Sequence of chain 1.A:
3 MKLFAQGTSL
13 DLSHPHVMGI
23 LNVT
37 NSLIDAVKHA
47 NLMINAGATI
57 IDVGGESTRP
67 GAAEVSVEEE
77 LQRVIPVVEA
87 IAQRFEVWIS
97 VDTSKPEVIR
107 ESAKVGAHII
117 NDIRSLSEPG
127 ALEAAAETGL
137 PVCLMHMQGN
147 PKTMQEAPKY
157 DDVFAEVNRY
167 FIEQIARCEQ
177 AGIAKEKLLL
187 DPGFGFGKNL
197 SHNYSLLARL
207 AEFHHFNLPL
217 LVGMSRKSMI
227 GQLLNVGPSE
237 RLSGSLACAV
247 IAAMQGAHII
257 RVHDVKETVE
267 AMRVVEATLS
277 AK

Sequence of chain 2.B:
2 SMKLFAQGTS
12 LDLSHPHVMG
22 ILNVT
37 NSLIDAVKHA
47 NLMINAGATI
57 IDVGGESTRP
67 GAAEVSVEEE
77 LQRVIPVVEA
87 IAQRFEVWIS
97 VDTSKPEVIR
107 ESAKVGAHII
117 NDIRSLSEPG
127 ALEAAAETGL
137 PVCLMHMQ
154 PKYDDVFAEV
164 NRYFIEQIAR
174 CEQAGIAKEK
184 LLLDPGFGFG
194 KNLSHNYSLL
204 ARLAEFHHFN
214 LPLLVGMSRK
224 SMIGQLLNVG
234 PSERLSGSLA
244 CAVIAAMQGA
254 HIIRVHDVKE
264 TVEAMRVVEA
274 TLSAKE

A protein and the small-molecule ligand that binds it are described below.
Small molecule (SMILES): Cn1c(SCC(=O)Nc2ccccc2)nc2c(=O)[nH]c(N)nc21

Binding-site contacts:
Ligand atom C8 contacts residue ARG257 of chain 1.A at 3.6 Å.
Ligand atom N20 contacts residue LYS223 of chain 1.A at 3.9 Å.
Ligand atom C7 contacts residue PHE192 of chain 1.A at 3.7 Å (hydrophobic).
Ligand atom C11 contacts residue ASP187 of chain 1.A at 3.3 Å.
Ligand atom N17 contacts residue ARG257 of chain 1.A at 3.2 Å.
Ligand atom C14 contacts residue THR64 of chain 1.A at 3.2 Å.
Ligand atom C9 contacts residue ARG257 of chain 1.A at 3.2 Å.
Ligand atom N15 contacts residue LYS223 of chain 1.A at 3.2 Å (salt-bridge).
Ligand atom C10 contacts residue LYS223 of chain 1.A at 3.7 Å.
Ligand atom C11 contacts residue ASN117 of chain 1.A at 3.6 Å.
Ligand atom N18 contacts residue ASP187 of chain 1.A at 2.8 Å (salt-bridge).
Ligand atom C4 contacts residue HIS259 of chain 1.A at 3.8 Å.
Ligand atom N16 contacts residue ASN117 of chain 1.A at 3.2 Å (h-bond).
Ligand atom O21 contacts residue LYS223 of chain 1.A at 2.9 Å (salt-bridge).
Ligand atom N15 contacts residue PHE192 of chain 1.A at 3.4 Å.
Ligand atom N18 contacts residue MET141 of chain 1.A at 3.5 Å (h-bond).
Ligand atom N19 contacts residue LEU217 of chain 1.A at 3.7 Å.
Ligand atom N19 contacts residue ASN117 of chain 1.A at 2.8 Å (h-bond).
Ligand atom S23 contacts residue ARG257 of chain 1.A at 3.5 Å (salt-bridge).
Ligand atom C10 contacts residue ASP187 of chain 1.A at 3.9 Å.
Ligand atom C13 contacts residue ARG257 of chain 1.A at 3.2 Å.
Ligand atom C9 contacts residue PHE192 of chain 1.A at 3.7 Å (hydrophobic).
Ligand atom N15 contacts residue ARG257 of chain 1.A at 3.4 Å (salt-bridge).
Ligand atom O21 contacts residue GLY219 of chain 1.A at 3.2 Å (h-bond).
Ligand atom C12 contacts residue LYS223 of chain 1.A at 3.8 Å.
Ligand atom N16 contacts residue ARG257 of chain 1.A at 3.8 Å.
Ligand atom C11 contacts residue MET141 of chain 1.A at 3.8 Å (hydrophobic).
Ligand atom C13 contacts residue ASP98 of chain 1.A at 3.3 Å.
Ligand atom O21 contacts residue PHE192 of chain 1.A at 3.8 Å.
Ligand atom C7 contacts residue LYS223 of chain 1.A at 3.8 Å.
Ligand atom N19 contacts residue ASP187 of chain 1.A at 2.8 Å (salt-bridge).
Ligand atom C10 contacts residue PHE192 of chain 1.A at 3.9 Å (hydrophobic).
Ligand atom O22 contacts residue ARG257 of chain 1.A at 3.2 Å (salt-bridge).
Ligand atom C1 contacts residue ARG222 of chain 1.A at 3.4 Å.
Ligand atom C2 contacts residue HIS259 of chain 1.A at 3.5 Å.
Ligand atom C10 contacts residue MET141 of chain 1.A at 3.8 Å (hydrophobic).
Ligand atom C5 contacts residue LYS223 of chain 1.A at 3.9 Å.
Ligand atom C7 contacts residue ARG257 of chain 1.A at 3.8 Å.
Ligand atom C3 contacts residue ARG222 of chain 1.A at 3.5 Å.
Ligand atom S23 contacts residue THR64 of chain 1.A at 3.6 Å.